This small molecule binds to this protein.
Small molecule (SMILES): NC1=N[C@@]2([C@H]3C[C@@H]3NC(=O)c3ccc(F)cn3)COC[C@H]2CS1

Binding-site contacts:
Ligand atom C7 contacts residue GLU214 of chain 1.B at 4.2 Å.
Ligand atom C15 contacts residue GLU214 of chain 1.B at 3.6 Å.
Ligand atom C12 contacts residue GLU214 of chain 1.B at 3.7 Å.
Ligand atom C3 contacts residue SER213 of chain 1.B at 3.5 Å.
Ligand atom C4 contacts residue SER213 of chain 1.B at 3.5 Å.
Ligand atom N18 contacts residue GLU214 of chain 1.B at 3.6 Å.
Ligand atom N19 contacts residue ASN211 of chain 1.B at 3.7 Å.
Ligand atom F22 contacts residue SER213 of chain 1.B at 3.8 Å.
Ligand atom C8 contacts residue ASN211 of chain 1.B at 3.7 Å.
Ligand atom C1 contacts residue SER213 of chain 1.B at 4.1 Å.
Ligand atom O20 contacts residue GLU214 of chain 1.B at 4.1 Å.
Ligand atom C10 contacts residue GLU214 of chain 1.B at 3.8 Å.
Ligand atom C5 contacts residue SER213 of chain 1.B at 4.4 Å.
Ligand atom C6 contacts residue GLU214 of chain 1.B at 3.7 Å.
Ligand atom C12 contacts residue ASN211 of chain 1.B at 4.2 Å.
Ligand atom N16 contacts residue SER213 of chain 1.B at 4.0 Å.
Ligand atom C14 contacts residue ASN211 of chain 1.B at 4.1 Å.
Ligand atom N17 contacts residue GLU214 of chain 1.B at 2.9 Å (salt-bridge).

Sequence of chain 1.B:
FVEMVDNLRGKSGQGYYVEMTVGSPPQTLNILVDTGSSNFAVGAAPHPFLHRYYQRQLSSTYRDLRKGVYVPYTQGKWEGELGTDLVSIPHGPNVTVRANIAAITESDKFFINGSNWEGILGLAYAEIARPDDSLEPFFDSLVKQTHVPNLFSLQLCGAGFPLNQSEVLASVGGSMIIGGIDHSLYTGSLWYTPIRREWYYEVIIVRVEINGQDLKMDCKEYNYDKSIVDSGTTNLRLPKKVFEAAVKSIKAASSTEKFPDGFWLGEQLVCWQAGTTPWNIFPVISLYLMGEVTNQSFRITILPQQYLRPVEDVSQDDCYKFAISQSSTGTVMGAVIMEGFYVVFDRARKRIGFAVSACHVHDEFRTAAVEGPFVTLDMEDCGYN